Sequence of chain 4.F:
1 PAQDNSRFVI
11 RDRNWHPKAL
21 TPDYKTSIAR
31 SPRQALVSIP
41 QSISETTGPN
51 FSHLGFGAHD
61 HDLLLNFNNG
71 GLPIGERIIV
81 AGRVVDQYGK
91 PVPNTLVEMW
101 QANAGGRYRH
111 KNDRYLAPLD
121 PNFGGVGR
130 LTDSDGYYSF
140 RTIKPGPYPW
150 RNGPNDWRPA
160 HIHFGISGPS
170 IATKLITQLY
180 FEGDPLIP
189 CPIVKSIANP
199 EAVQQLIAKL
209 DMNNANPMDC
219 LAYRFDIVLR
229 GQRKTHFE

Sequence of chain 4.B:
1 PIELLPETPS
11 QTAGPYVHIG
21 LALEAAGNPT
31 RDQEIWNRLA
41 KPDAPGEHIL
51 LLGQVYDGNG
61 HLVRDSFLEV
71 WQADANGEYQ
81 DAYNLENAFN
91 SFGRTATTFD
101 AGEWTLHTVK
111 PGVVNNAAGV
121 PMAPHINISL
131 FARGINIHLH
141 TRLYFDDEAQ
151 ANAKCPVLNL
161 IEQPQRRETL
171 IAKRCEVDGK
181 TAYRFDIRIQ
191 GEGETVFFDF

This protein binds this small molecule.
Small molecule (SMILES): Oc1ccc(F)cc1O

Binding-site contacts:
Ligand atom O7 contacts residue MET216 of chain 1.D at 3.8 Å.
Ligand atom C4 contacts residue SER38 of chain 4.F at 3.9 Å.
Ligand atom C6 contacts residue LEU160 of chain 4.B at 4.0 Å (hydrophobic).
Ligand atom C3 contacts residue PRO40 of chain 4.F at 3.7 Å (hydrophobic).
Ligand atom C2 contacts residue MET216 of chain 1.D at 3.4 Å (hydrophobic).
Ligand atom O8 contacts residue PRO40 of chain 4.F at 3.8 Å.
Ligand atom C4 contacts residue ILE39 of chain 4.F at 3.8 Å (hydrophobic).
Ligand atom F9 contacts residue PRO153 of chain 4.D at 3.8 Å.
Ligand atom F9 contacts residue SER38 of chain 4.F at 3.2 Å.
Ligand atom C5 contacts residue ILE39 of chain 4.F at 4.1 Å (hydrophobic).
Ligand atom C6 contacts residue PRO40 of chain 4.F at 3.9 Å (hydrophobic).
Ligand atom C1 contacts residue ARG150 of chain 4.D at 4.2 Å.
Ligand atom C3 contacts residue MET216 of chain 1.D at 4.0 Å (hydrophobic).
Ligand atom C6 contacts residue MET216 of chain 1.D at 4.3 Å (hydrophobic).
Ligand atom C1 contacts residue MET216 of chain 1.D at 3.6 Å (hydrophobic).
Ligand atom F9 contacts residue PRO40 of chain 4.F at 3.9 Å.
Ligand atom O7 contacts residue ARG150 of chain 4.D at 3.8 Å.
Ligand atom C6 contacts residue ARG150 of chain 4.D at 3.4 Å.
Ligand atom O8 contacts residue PRO215 of chain 1.D at 3.8 Å.
Ligand atom C4 contacts residue PRO40 of chain 4.F at 3.7 Å (hydrophobic).
Ligand atom C1 contacts residue PRO40 of chain 4.F at 4.0 Å (hydrophobic).
Ligand atom C5 contacts residue LEU160 of chain 4.B at 4.3 Å (hydrophobic).
Ligand atom C5 contacts residue ARG150 of chain 4.D at 4.1 Å.
Ligand atom C2 contacts residue PRO40 of chain 4.F at 3.8 Å (hydrophobic).
Ligand atom C3 contacts residue PRO153 of chain 4.D at 4.3 Å (hydrophobic).
Ligand atom C5 contacts residue SER38 of chain 4.F at 3.5 Å.
Ligand atom O8 contacts residue MET216 of chain 1.D at 3.4 Å.
Ligand atom C5 contacts residue PRO40 of chain 4.F at 3.9 Å (hydrophobic).
Ligand atom C3 contacts residue ILE39 of chain 4.F at 4.2 Å (hydrophobic).
Ligand atom F9 contacts residue ILE39 of chain 4.F at 3.4 Å.

Sequence of chain 1.D:
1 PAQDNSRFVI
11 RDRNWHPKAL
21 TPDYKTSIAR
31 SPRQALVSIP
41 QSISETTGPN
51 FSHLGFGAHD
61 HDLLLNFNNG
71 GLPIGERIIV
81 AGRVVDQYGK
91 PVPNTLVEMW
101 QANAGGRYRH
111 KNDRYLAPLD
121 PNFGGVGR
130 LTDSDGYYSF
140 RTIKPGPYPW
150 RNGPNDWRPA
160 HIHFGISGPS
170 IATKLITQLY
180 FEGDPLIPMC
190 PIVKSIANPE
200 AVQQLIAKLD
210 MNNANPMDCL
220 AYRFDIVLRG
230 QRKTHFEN

Sequence of chain 4.D:
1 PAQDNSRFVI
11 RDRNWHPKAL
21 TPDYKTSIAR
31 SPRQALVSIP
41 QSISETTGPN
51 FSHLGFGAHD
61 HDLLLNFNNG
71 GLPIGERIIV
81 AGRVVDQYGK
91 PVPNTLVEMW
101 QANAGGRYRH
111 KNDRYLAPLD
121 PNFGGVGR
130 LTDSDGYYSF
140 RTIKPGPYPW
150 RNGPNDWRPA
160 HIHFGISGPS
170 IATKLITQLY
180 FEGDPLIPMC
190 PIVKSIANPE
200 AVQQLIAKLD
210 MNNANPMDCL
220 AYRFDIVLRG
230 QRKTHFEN